A protein and the small-molecule ligand that binds it are described below.
Small molecule (SMILES): CNC(=O)c1ccc(C)c(-n2c(C)cc(OCc3ccc(F)cc3F)c(Br)c2=O)c1

Sequence of chain 1.A:
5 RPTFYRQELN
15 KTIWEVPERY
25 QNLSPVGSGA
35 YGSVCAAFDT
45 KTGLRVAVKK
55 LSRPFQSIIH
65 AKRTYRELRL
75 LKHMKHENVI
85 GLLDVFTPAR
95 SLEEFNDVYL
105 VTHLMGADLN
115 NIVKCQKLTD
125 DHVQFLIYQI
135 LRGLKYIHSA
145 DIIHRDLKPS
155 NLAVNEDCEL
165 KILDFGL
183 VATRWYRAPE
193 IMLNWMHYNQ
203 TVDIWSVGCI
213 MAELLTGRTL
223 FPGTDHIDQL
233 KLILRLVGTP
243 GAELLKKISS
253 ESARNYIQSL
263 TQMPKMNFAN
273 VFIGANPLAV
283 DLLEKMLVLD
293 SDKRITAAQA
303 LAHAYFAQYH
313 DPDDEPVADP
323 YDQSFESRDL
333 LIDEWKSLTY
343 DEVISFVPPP

Binding-site contacts:
Ligand atom F22 contacts residue LEU104 of chain 1.A at 3.3 Å.
Ligand atom F21 contacts residue VAL38 of chain 1.A at 3.8 Å.
Ligand atom BR23 contacts residue MET109 of chain 1.A at 3.7 Å.
Ligand atom C3 contacts residue LYS53 of chain 1.A at 3.9 Å.
Ligand atom N28 contacts residue GLY110 of chain 1.A at 3.7 Å.
Ligand atom O24 contacts residue MET109 of chain 1.A at 3.2 Å (h-bond).
Ligand atom C18 contacts residue GLY110 of chain 1.A at 3.2 Å.
Ligand atom C10 contacts residue ALA51 of chain 1.A at 3.9 Å (hydrophobic).
Ligand atom F21 contacts residue VAL52 of chain 1.A at 3.7 Å.
Ligand atom C17 contacts residue GLY110 of chain 1.A at 3.4 Å.
Ligand atom C19 contacts residue GLY110 of chain 1.A at 3.8 Å.
Ligand atom F22 contacts residue LEU75 of chain 1.A at 3.8 Å.
Ligand atom O24 contacts residue LEU108 of chain 1.A at 3.6 Å.
Ligand atom BR23 contacts residue HIS107 of chain 1.A at 3.1 Å.
Ligand atom F22 contacts residue VAL105 of chain 1.A at 3.6 Å.
Ligand atom C16 contacts residue GLY110 of chain 1.A at 3.8 Å.
Ligand atom C30 contacts residue ALA111 of chain 1.A at 3.7 Å (hydrophobic).
Ligand atom C4 contacts residue THR106 of chain 1.A at 3.8 Å.
Ligand atom C2 contacts residue THR106 of chain 1.A at 3.5 Å.
Ligand atom O8 contacts residue THR106 of chain 1.A at 3.8 Å.
Ligand atom BR23 contacts residue ALA51 of chain 1.A at 3.9 Å.
Ligand atom O27 contacts residue GLY110 of chain 1.A at 3.6 Å.
Ligand atom O24 contacts residue GLY110 of chain 1.A at 2.9 Å (h-bond).
Ligand atom C26 contacts residue GLY110 of chain 1.A at 3.4 Å.
Ligand atom F21 contacts residue LYS53 of chain 1.A at 3.5 Å.
Ligand atom C19 contacts residue ALA111 of chain 1.A at 3.6 Å (hydrophobic).
Ligand atom C5 contacts residue ILE84 of chain 1.A at 3.6 Å (hydrophobic).
Ligand atom C3 contacts residue THR106 of chain 1.A at 3.5 Å.
Ligand atom BR23 contacts residue THR106 of chain 1.A at 3.5 Å.
Ligand atom F21 contacts residue ALA51 of chain 1.A at 3.2 Å.
Ligand atom O27 contacts residue VAL30 of chain 1.A at 3.6 Å.
Ligand atom C1 contacts residue THR106 of chain 1.A at 3.8 Å.
Ligand atom C3 contacts residue ALA51 of chain 1.A at 3.8 Å (hydrophobic).
Ligand atom C2 contacts residue LYS53 of chain 1.A at 3.7 Å.
Ligand atom C20 contacts residue ALA111 of chain 1.A at 3.9 Å (hydrophobic).
Ligand atom F22 contacts residue LEU86 of chain 1.A at 3.4 Å.
Ligand atom C3 contacts residue LEU104 of chain 1.A at 3.4 Å (hydrophobic).
Ligand atom C6 contacts residue ILE84 of chain 1.A at 3.8 Å (hydrophobic).
Ligand atom C4 contacts residue LEU104 of chain 1.A at 3.9 Å (hydrophobic).
Ligand atom C18 contacts residue ALA111 of chain 1.A at 3.6 Å (hydrophobic).